A small-molecule ligand and the protein it binds are described below.
Small molecule (SMILES): CC(=O)N[C@H]1[C@H](O[C@H]2[C@H](O)[C@@H](NC(C)=O)CO[C@@H]2CO)O[C@H](CO)[C@@H](O)[C@@H]1O

Binding-site contacts:
Ligand atom C2 contacts residue ASN1176 of chain 1.A at 2.6 Å.
Ligand atom C8 contacts residue TYR102 of chain 1.B at 3.8 Å (hydrophobic).
Ligand atom C4 contacts residue ASN1176 of chain 1.A at 4.3 Å.
Ligand atom O7 contacts residue ASN1176 of chain 1.A at 3.6 Å (h-bond).
Ligand atom O3 contacts residue TYR101 of chain 1.B at 4.1 Å.
Ligand atom C1 contacts residue ASP104 of chain 1.B at 4.2 Å.
Ligand atom O5 contacts residue ASP104 of chain 1.B at 3.4 Å (salt-bridge).
Ligand atom C7 contacts residue ASN1176 of chain 1.A at 3.2 Å.
Ligand atom O6 contacts residue ASP104 of chain 1.B at 2.8 Å (salt-bridge).
Ligand atom C5 contacts residue ASP104 of chain 1.B at 4.3 Å.
Ligand atom C3 contacts residue ASN1176 of chain 1.A at 3.9 Å.
Ligand atom C1 contacts residue ASN1176 of chain 1.A at 1.4 Å.
Ligand atom C8 contacts residue TYR101 of chain 1.B at 3.7 Å (hydrophobic).
Ligand atom C6 contacts residue ASP104 of chain 1.B at 3.7 Å.
Ligand atom C8 contacts residue ASN1176 of chain 1.A at 3.2 Å.
Ligand atom N2 contacts residue ASN1176 of chain 1.A at 3.0 Å (h-bond).
Ligand atom O5 contacts residue ASN1176 of chain 1.A at 2.3 Å (h-bond).
Ligand atom O7 contacts residue ASN1177 of chain 1.A at 4.5 Å.
Ligand atom C5 contacts residue ASN1176 of chain 1.A at 3.5 Å.

Sequence of chain 1.B:
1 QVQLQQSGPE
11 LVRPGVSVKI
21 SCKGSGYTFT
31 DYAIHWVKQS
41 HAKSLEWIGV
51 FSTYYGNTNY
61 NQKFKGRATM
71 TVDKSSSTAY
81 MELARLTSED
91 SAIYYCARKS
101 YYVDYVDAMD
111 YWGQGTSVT

Sequence of chain 1.A:
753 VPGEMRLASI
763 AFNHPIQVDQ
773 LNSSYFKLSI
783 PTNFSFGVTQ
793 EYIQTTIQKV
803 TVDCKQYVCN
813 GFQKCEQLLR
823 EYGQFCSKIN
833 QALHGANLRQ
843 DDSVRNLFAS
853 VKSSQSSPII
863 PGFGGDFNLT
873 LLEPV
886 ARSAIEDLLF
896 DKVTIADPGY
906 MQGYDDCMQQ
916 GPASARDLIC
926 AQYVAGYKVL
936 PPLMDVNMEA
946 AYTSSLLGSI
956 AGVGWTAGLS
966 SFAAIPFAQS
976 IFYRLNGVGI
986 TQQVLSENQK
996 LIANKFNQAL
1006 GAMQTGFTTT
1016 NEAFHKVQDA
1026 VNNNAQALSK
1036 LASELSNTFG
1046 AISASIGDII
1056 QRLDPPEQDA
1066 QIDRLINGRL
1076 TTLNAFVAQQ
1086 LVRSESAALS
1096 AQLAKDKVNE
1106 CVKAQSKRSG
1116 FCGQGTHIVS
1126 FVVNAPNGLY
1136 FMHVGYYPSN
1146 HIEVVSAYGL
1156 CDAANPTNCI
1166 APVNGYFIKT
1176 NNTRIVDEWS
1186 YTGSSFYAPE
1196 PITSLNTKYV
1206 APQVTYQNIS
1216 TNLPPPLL